The protein below binds the small molecule below.
Small molecule (SMILES): NC(=O)CNC(=O)[C@@H](N)CC1=CN=C2C=CC=CC12

Binding-site contacts:
Ligand atom CA contacts residue PHB1 of chain 1.Q at 2.3 Å.
Ligand atom N contacts residue PHB1 of chain 1.Q at 1.2 Å.
Ligand atom O contacts residue PHB1 of chain 1.Q at 4.1 Å.
Ligand atom C contacts residue PHB1 of chain 1.Q at 3.5 Å.
Ligand atom CD1 contacts residue PHB1 of chain 1.Q at 4.4 Å.
Ligand atom N contacts residue PHB1 of chain 1.Q at 4.3 Å.
Ligand atom CG contacts residue PHB1 of chain 1.Q at 4.2 Å.
Ligand atom CB contacts residue PHB1 of chain 1.Q at 3.2 Å.